The small molecule below binds the protein below.
Small molecule (SMILES): CC(=O)N[C@H]1[C@H](O[C@@H]2[C@@H](O)[C@H](O)O[C@H](CO)[C@@H]2O)O[C@H](CO)[C@@H](O[C@@H]2O[C@H](CO)[C@H](O)[C@H](O[C@]3(C(=O)O)C[C@H](O)[C@@H](NC(C)=O)[C@H]([C@H](O)[C@H](O)CO)O3)[C@H]2O)[C@@H]1O

Binding-site contacts:
Ligand atom O4 contacts residue ASN133 of chain 2.A at 3.6 Å (h-bond).
Ligand atom C11 contacts residue ARG129 of chain 2.A at 3.2 Å.
Ligand atom C1 contacts residue GLN224 of chain 2.A at 4.0 Å.
Ligand atom O1B contacts residue ASN133 of chain 2.A at 2.5 Å (h-bond).
Ligand atom C9 contacts residue TYR91 of chain 2.A at 3.7 Å (hydrophobic).
Ligand atom N5 contacts residue VAL131 of chain 2.A at 2.8 Å (h-bond).
Ligand atom C11 contacts residue VAL131 of chain 2.A at 3.5 Å (hydrophobic).
Ligand atom C9 contacts residue VAL188 of chain 2.A at 3.7 Å (hydrophobic).
Ligand atom O9 contacts residue VAL188 of chain 2.A at 3.9 Å.
Ligand atom O9 contacts residue SER226 of chain 2.A at 2.6 Å (h-bond).
Ligand atom C11 contacts residue GLY130 of chain 2.A at 3.7 Å.
Ligand atom C8 contacts residue TYR91 of chain 2.A at 4.0 Å (hydrophobic).
Ligand atom O1A contacts residue GLN224 of chain 2.A at 3.4 Å (h-bond).
Ligand atom O9 contacts residue LEU184 of chain 2.A at 4.0 Å.
Ligand atom O6 contacts residue VAL188 of chain 2.A at 3.9 Å.
Ligand atom C4 contacts residue VAL131 of chain 2.A at 3.6 Å (hydrophobic).
Ligand atom O6 contacts residue ASN133 of chain 2.A at 3.9 Å.
Ligand atom C9 contacts residue SER226 of chain 2.A at 3.9 Å.
Ligand atom O4 contacts residue VAL131 of chain 2.A at 4.0 Å.
Ligand atom O8 contacts residue TRP150 of chain 2.A at 3.9 Å.
Ligand atom O6 contacts residue ASP185 of chain 2.A at 3.8 Å.
Ligand atom O8 contacts residue GLN224 of chain 2.A at 3.2 Å (h-bond).
Ligand atom C1 contacts residue ASN133 of chain 2.A at 3.3 Å.
Ligand atom C1 contacts residue THR132 of chain 2.A at 3.4 Å.
Ligand atom C5 contacts residue GLY223 of chain 2.A at 3.2 Å.
Ligand atom O1A contacts residue THR132 of chain 2.A at 2.6 Å (h-bond).
Ligand atom C11 contacts residue TRP150 of chain 2.A at 3.8 Å (hydrophobic).
Ligand atom C9 contacts residue HIS181 of chain 2.A at 3.7 Å.
Ligand atom C4 contacts residue ASN133 of chain 2.A at 3.8 Å.
Ligand atom O1B contacts residue THR132 of chain 2.A at 3.4 Å (h-bond).
Ligand atom C6 contacts residue GLY223 of chain 2.A at 3.2 Å.
Ligand atom O8 contacts residue TYR91 of chain 2.A at 3.0 Å (h-bond).
Ligand atom O1A contacts residue ASN133 of chain 2.A at 3.8 Å.
Ligand atom O6 contacts residue GLY223 of chain 2.A at 3.0 Å (h-bond).
Ligand atom O9 contacts residue TYR91 of chain 2.A at 3.4 Å (h-bond).
Ligand atom C5 contacts residue VAL131 of chain 2.A at 3.8 Å (hydrophobic).
Ligand atom O9 contacts residue HIS181 of chain 2.A at 3.9 Å.
Ligand atom C10 contacts residue VAL131 of chain 2.A at 3.6 Å (hydrophobic).
Ligand atom O6 contacts residue GLN224 of chain 2.A at 3.7 Å.
Ligand atom O10 contacts residue LEU192 of chain 2.A at 3.8 Å.

Sequence of chain 2.A:
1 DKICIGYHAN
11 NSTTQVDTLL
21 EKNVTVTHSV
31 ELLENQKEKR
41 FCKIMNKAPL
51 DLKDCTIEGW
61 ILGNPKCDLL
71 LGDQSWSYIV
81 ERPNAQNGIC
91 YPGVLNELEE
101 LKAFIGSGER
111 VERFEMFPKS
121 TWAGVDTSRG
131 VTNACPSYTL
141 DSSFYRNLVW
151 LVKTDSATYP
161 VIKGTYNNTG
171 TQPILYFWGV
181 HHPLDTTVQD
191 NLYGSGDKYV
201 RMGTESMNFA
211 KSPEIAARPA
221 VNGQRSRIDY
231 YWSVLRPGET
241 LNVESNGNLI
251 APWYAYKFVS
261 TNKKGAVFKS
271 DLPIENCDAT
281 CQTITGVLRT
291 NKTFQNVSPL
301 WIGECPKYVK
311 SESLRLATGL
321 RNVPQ